Sequence of chain 1.A:
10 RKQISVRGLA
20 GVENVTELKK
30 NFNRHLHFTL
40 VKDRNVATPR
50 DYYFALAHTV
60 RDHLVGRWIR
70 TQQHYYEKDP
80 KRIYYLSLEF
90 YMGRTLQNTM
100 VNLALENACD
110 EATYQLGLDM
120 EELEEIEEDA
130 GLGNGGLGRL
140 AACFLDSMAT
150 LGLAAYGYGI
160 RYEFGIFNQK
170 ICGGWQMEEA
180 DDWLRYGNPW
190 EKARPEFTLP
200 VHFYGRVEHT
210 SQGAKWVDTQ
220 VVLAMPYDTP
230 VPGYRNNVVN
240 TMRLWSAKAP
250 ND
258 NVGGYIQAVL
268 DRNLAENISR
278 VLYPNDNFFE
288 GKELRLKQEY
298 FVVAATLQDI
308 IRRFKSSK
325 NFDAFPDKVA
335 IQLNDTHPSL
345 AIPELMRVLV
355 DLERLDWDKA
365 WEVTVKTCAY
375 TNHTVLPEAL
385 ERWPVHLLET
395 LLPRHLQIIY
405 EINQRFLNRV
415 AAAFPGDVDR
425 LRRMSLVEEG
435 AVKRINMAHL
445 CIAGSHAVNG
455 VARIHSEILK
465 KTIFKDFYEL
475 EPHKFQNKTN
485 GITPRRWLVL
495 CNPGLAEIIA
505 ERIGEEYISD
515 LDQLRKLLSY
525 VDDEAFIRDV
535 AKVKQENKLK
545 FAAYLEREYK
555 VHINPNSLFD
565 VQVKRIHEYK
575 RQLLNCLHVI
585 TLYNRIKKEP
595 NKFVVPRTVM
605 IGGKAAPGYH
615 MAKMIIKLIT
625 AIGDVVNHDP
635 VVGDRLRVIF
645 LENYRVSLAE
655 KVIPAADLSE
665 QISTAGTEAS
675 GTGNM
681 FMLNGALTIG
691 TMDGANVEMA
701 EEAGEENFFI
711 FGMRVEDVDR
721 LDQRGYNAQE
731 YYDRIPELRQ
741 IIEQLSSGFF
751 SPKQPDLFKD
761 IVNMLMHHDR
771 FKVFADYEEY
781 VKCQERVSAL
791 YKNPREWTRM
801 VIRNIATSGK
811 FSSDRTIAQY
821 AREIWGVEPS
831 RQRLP

Binding-site contacts:
Ligand atom O4 contacts residue ASN484 of chain 1.A at 3.4 Å (h-bond).
Ligand atom C7 contacts residue HIS377 of chain 1.A at 3.5 Å.
Ligand atom O6 contacts residue VAL455 of chain 1.A at 3.7 Å.
Ligand atom N1 contacts residue LEU136 of chain 1.A at 3.7 Å.
Ligand atom O3 contacts residue ALA673 of chain 1.A at 3.3 Å (h-bond).
Ligand atom C13 contacts residue PHE285 of chain 1.A at 3.7 Å (hydrophobic).
Ligand atom C8 contacts residue LEU136 of chain 1.A at 3.8 Å (hydrophobic).
Ligand atom O2 contacts residue ASN284 of chain 1.A at 2.8 Å (h-bond).
Ligand atom C3 contacts residue GLU672 of chain 1.A at 3.4 Å.
Ligand atom C14 contacts residue PHE285 of chain 1.A at 3.4 Å (hydrophobic).
Ligand atom O4 contacts residue GLY675 of chain 1.A at 2.9 Å (h-bond).
Ligand atom C13 contacts residue HIS341 of chain 1.A at 3.5 Å.
Ligand atom C8 contacts residue ASN284 of chain 1.A at 3.7 Å.
Ligand atom O5 contacts residue HIS377 of chain 1.A at 3.5 Å.
Ligand atom O6 contacts residue HIS377 of chain 1.A at 2.6 Å (h-bond).
Ligand atom O4 contacts residue SER674 of chain 1.A at 3.6 Å.
Ligand atom C13 contacts residue ALA383 of chain 1.A at 3.4 Å (hydrophobic).
Ligand atom C17 contacts residue ASN282 of chain 1.A at 3.6 Å.
Ligand atom C16 contacts residue ASN284 of chain 1.A at 3.7 Å.
Ligand atom C2 contacts residue HIS377 of chain 1.A at 3.4 Å.
Ligand atom O7 contacts residue LEU136 of chain 1.A at 3.7 Å.
Ligand atom O3 contacts residue SER674 of chain 1.A at 3.1 Å (h-bond).
Ligand atom O6 contacts residue ASN484 of chain 1.A at 2.9 Å (h-bond).
Ligand atom O3 contacts residue GLY675 of chain 1.A at 3.1 Å (h-bond).
Ligand atom O2 contacts residue TYR573 of chain 1.A at 3.1 Å (h-bond).
Ligand atom C12 contacts residue ALA383 of chain 1.A at 3.7 Å (hydrophobic).
Ligand atom C10 contacts residue ASN284 of chain 1.A at 3.5 Å.
Ligand atom C15 contacts residue ASN282 of chain 1.A at 3.6 Å.
Ligand atom C1 contacts residue HIS377 of chain 1.A at 3.8 Å.
Ligand atom C14 contacts residue HIS341 of chain 1.A at 3.5 Å.
Ligand atom C15 contacts residue HIS341 of chain 1.A at 3.7 Å.
Ligand atom C7 contacts residue ASN284 of chain 1.A at 3.5 Å.
Ligand atom O2 contacts residue GLU672 of chain 1.A at 3.2 Å (salt-bridge).
Ligand atom C11 contacts residue ASN284 of chain 1.A at 3.5 Å.
Ligand atom C6 contacts residue HIS377 of chain 1.A at 3.4 Å.
Ligand atom C17 contacts residue GLU88 of chain 1.A at 3.7 Å.
Ligand atom C9 contacts residue ASN284 of chain 1.A at 3.8 Å.
Ligand atom C6 contacts residue ASN484 of chain 1.A at 3.4 Å.
Ligand atom C18 contacts residue LEU136 of chain 1.A at 3.8 Å (hydrophobic).
Ligand atom O3 contacts residue GLU672 of chain 1.A at 2.7 Å (salt-bridge).

The small molecule below binds the protein below.
Small molecule (SMILES): OC[C@H]1O[C@@]2(CC(c3ccc4ccccc4c3)NO2)[C@H](O)[C@@H](O)[C@@H]1O